Binding-site contacts:
Ligand atom C3 contacts residue PHE118 of chain 1.B at 4.2 Å (hydrophobic).
Ligand atom C8 contacts residue ASN148 of chain 1.B at 3.9 Å.
Ligand atom O6 contacts residue ASP144 of chain 1.B at 3.2 Å (salt-bridge).
Ligand atom O7 contacts residue ASN148 of chain 1.B at 4.2 Å.
Ligand atom C7 contacts residue ASP144 of chain 1.B at 3.9 Å.
Ligand atom O7 contacts residue ASN108 of chain 1.B at 4.0 Å.
Ligand atom C6 contacts residue ASP144 of chain 1.B at 4.1 Å.
Ligand atom C4 contacts residue ASP144 of chain 1.B at 4.1 Å.
Ligand atom C8 contacts residue PHE118 of chain 1.B at 3.4 Å (hydrophobic).
Ligand atom N2 contacts residue PHE118 of chain 1.B at 3.7 Å.
Ligand atom C8 contacts residue CYS143 of chain 1.B at 4.2 Å (hydrophobic).
Ligand atom C8 contacts residue ASP144 of chain 1.B at 4.3 Å.
Ligand atom N2 contacts residue ASN108 of chain 1.B at 3.0 Å (h-bond).
Ligand atom N2 contacts residue ASP144 of chain 1.B at 4.0 Å.
Ligand atom O5 contacts residue ASP144 of chain 1.B at 3.9 Å.
Ligand atom C5 contacts residue ASN108 of chain 1.B at 3.6 Å.
Ligand atom C1 contacts residue ASN108 of chain 1.B at 1.4 Å.
Ligand atom C7 contacts residue TYR142 of chain 1.B at 4.2 Å (hydrophobic).
Ligand atom O7 contacts residue ASP144 of chain 1.B at 2.9 Å (salt-bridge).
Ligand atom C3 contacts residue ASP144 of chain 1.B at 3.4 Å.
Ligand atom C8 contacts residue GLY107 of chain 1.B at 4.4 Å.
Ligand atom O7 contacts residue CYS143 of chain 1.B at 3.7 Å.
Ligand atom C3 contacts residue ASN108 of chain 1.B at 3.8 Å.
Ligand atom C8 contacts residue TYR142 of chain 1.B at 4.5 Å (hydrophobic).
Ligand atom C4 contacts residue ASN108 of chain 1.B at 4.2 Å.
Ligand atom O3 contacts residue ASP144 of chain 1.B at 2.4 Å (salt-bridge).
Ligand atom C7 contacts residue ASN148 of chain 1.B at 4.1 Å.
Ligand atom O3 contacts residue ASN148 of chain 1.B at 4.4 Å.
Ligand atom C5 contacts residue ASP144 of chain 1.B at 4.1 Å.
Ligand atom C7 contacts residue PHE118 of chain 1.B at 4.3 Å (hydrophobic).
Ligand atom O7 contacts residue TYR142 of chain 1.B at 3.6 Å.
Ligand atom C7 contacts residue ASN108 of chain 1.B at 3.7 Å.
Ligand atom C2 contacts residue ASP144 of chain 1.B at 3.5 Å.
Ligand atom C2 contacts residue ASN108 of chain 1.B at 2.5 Å.
Ligand atom O5 contacts residue ASN108 of chain 1.B at 2.3 Å (h-bond).

Sequence of chain 1.B:
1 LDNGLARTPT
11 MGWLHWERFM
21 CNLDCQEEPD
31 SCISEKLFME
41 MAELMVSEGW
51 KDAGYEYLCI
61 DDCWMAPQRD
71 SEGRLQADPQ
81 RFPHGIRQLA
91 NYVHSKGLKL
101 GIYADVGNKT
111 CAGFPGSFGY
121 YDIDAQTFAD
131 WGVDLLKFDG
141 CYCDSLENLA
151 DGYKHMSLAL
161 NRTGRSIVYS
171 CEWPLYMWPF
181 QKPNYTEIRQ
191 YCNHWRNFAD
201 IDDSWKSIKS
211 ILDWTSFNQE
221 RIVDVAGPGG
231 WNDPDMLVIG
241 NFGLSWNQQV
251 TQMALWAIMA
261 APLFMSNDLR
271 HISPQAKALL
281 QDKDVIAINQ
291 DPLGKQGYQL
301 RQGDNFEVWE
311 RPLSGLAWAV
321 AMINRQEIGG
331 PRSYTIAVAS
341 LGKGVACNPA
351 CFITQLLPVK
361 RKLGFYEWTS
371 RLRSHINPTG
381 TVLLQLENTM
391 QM

This protein binds this small molecule.
Small molecule (SMILES): CC(=O)N[C@H]1[C@H](O[C@H]2[C@H](O)[C@@H](NC(C)=O)CO[C@@H]2CO)O[C@H](CO)[C@@H](O[C@@H]2O[C@H](CO)[C@@H](O)[C@H](O)[C@@H]2O)[C@@H]1O